Binding-site contacts:
Ligand atom C1 contacts residue NAD1 of chain 1.E at 3.7 Å.
Ligand atom F1 contacts residue MET98 of chain 1.A at 3.6 Å.
Ligand atom F contacts residue MET103 of chain 1.A at 3.9 Å.
Ligand atom C8 contacts residue MET103 of chain 1.A at 3.9 Å (hydrophobic).
Ligand atom O contacts residue MET103 of chain 1.A at 3.9 Å.
Ligand atom O1 contacts residue ALA198 of chain 1.A at 4.0 Å.
Ligand atom C8 contacts residue MET98 of chain 1.A at 3.4 Å (hydrophobic).
Ligand atom C9 contacts residue MET103 of chain 1.A at 3.9 Å (hydrophobic).
Ligand atom S contacts residue MET199 of chain 1.A at 3.8 Å.
Ligand atom O1 contacts residue NAD1 of chain 1.E at 3.3 Å (h-bond).
Ligand atom N1 contacts residue PHE97 of chain 1.A at 3.3 Å.
Ligand atom S1 contacts residue MET103 of chain 1.A at 3.9 Å.
Ligand atom C5 contacts residue NAD1 of chain 1.E at 3.4 Å.
Ligand atom F1 contacts residue PHE97 of chain 1.A at 3.5 Å.
Ligand atom N1 contacts residue GLY96 of chain 1.A at 3.7 Å.
Ligand atom C7 contacts residue MET98 of chain 1.A at 3.6 Å (hydrophobic).
Ligand atom C2 contacts residue NAD1 of chain 1.E at 3.6 Å.
Ligand atom N contacts residue NAD1 of chain 1.E at 3.0 Å (h-bond).
Ligand atom C14 contacts residue GLN100 of chain 1.A at 4.1 Å.
Ligand atom C9 contacts residue MET98 of chain 1.A at 3.2 Å (hydrophobic).
Ligand atom C contacts residue MET161 of chain 1.A at 3.8 Å (hydrophobic).
Ligand atom C5 contacts residue GLY96 of chain 1.A at 3.4 Å.
Ligand atom F contacts residue GLN100 of chain 1.A at 3.6 Å.
Ligand atom C7 contacts residue MET103 of chain 1.A at 3.7 Å (hydrophobic).
Ligand atom N contacts residue MET161 of chain 1.A at 3.9 Å.
Ligand atom C15 contacts residue GLN100 of chain 1.A at 3.5 Å.
Ligand atom C contacts residue NAD1 of chain 1.E at 3.7 Å.
Ligand atom N1 contacts residue MET98 of chain 1.A at 3.6 Å.
Ligand atom C9 contacts residue PRO99 of chain 1.A at 3.9 Å (hydrophobic).
Ligand atom C10 contacts residue GLN100 of chain 1.A at 3.7 Å.
Ligand atom C9 contacts residue GLN100 of chain 1.A at 3.5 Å.
Ligand atom N2 contacts residue MET98 of chain 1.A at 2.8 Å (h-bond).
Ligand atom F contacts residue LEU207 of chain 1.A at 3.4 Å.
Ligand atom S contacts residue NAD1 of chain 1.E at 3.7 Å.
Ligand atom C3 contacts residue NAD1 of chain 1.E at 3.9 Å.
Ligand atom C contacts residue PHE149 of chain 1.A at 3.8 Å (hydrophobic).
Ligand atom N3 contacts residue MET98 of chain 1.A at 2.7 Å (h-bond).
Ligand atom N3 contacts residue MET103 of chain 1.A at 3.8 Å.
Ligand atom S1 contacts residue ALA198 of chain 1.A at 3.6 Å.
Ligand atom N2 contacts residue PHE97 of chain 1.A at 3.3 Å.

Sequence of chain 1.A:
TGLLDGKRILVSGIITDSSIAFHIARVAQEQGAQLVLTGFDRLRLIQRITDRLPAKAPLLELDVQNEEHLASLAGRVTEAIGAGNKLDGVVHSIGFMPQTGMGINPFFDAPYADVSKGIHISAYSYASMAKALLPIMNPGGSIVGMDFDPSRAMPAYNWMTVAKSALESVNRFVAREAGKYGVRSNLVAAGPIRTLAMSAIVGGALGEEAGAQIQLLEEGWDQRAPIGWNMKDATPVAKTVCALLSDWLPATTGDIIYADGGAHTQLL

This protein binds this small molecule.
Small molecule (SMILES): Cc1csc([C@](C)(O)c2n[nH]/c(=N/C(=O)Cc3c(F)cccc3F)s2)n1